Sequence of chain 9.B:
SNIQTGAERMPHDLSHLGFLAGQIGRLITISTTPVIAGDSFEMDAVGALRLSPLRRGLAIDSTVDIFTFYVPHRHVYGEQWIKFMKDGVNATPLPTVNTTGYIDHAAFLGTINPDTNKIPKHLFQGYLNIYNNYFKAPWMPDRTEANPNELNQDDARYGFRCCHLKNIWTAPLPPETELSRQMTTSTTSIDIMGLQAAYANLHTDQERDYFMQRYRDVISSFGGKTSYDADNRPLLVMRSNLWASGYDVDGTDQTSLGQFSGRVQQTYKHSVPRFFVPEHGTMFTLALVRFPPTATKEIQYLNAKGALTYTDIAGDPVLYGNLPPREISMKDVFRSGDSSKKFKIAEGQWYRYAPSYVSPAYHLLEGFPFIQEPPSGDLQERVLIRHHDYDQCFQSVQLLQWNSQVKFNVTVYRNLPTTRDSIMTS

Sequence of chain 8.D:
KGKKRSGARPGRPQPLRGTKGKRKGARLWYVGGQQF

Sequence of chain 8.B:
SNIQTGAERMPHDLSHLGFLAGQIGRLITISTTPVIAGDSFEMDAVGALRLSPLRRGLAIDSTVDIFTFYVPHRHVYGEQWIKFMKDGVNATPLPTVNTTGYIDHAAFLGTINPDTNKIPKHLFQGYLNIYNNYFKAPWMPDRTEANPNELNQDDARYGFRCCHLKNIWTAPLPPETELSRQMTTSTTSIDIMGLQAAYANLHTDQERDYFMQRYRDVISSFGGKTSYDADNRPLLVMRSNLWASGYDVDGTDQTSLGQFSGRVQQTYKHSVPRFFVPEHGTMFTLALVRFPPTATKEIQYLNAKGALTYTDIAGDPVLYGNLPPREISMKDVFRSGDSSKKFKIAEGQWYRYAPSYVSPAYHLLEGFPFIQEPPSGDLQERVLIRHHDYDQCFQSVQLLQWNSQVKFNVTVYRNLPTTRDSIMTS

Binding-site contacts:
Ligand atom P contacts residue ARG420 of chain 9.B at 2.5 Å.
Ligand atom C4' contacts residue THR5 of chain 57.B at 2.6 Å.
Ligand atom O5' contacts residue ARG28 of chain 8.D at 3.1 Å (salt-bridge).
Ligand atom C4' contacts residue ARG420 of chain 9.B at 3.4 Å.
Ligand atom OP1 contacts residue PHE211 of chain 8.B at 2.1 Å.
Ligand atom C5 contacts residue GLY26 of chain 8.D at 3.5 Å.
Ligand atom O5' contacts residue TYR31 of chain 8.D at 2.2 Å (h-bond).
Ligand atom O4' contacts residue ARG420 of chain 9.B at 3.2 Å (salt-bridge).
Ligand atom P contacts residue GLU207 of chain 8.B at 3.4 Å.
Ligand atom C3' contacts residue GLY6 of chain 57.B at 3.2 Å.
Ligand atom C8 contacts residue ARG28 of chain 8.D at 3.1 Å.
Ligand atom N6 contacts residue ALA27 of chain 8.D at 3.2 Å (h-bond).
Ligand atom O3' contacts residue ARG420 of chain 9.B at 1.7 Å (salt-bridge).
Ligand atom O4' contacts residue GLY6 of chain 57.B at 2.9 Å.
Ligand atom C5 contacts residue ALA27 of chain 8.D at 2.9 Å (hydrophobic).
Ligand atom C5 contacts residue ALA7 of chain 57.B at 2.7 Å (hydrophobic).
Ligand atom C3' contacts residue THR5 of chain 57.B at 3.2 Å.
Ligand atom OP1 contacts residue ARG420 of chain 9.B at 2.4 Å (salt-bridge).
Ligand atom C5' contacts residue TYR31 of chain 8.D at 3.0 Å (hydrophobic).
Ligand atom P contacts residue ARG28 of chain 8.D at 3.4 Å.
Ligand atom OP1 contacts residue ARG28 of chain 8.D at 2.7 Å (salt-bridge).
Ligand atom C1' contacts residue GLY6 of chain 57.B at 2.9 Å.
Ligand atom C6 contacts residue ALA7 of chain 57.B at 2.7 Å (hydrophobic).
Ligand atom C4' contacts residue GLY6 of chain 57.B at 3.1 Å.
Ligand atom N9 contacts residue ALA27 of chain 8.D at 3.1 Å.
Ligand atom C8 contacts residue ALA27 of chain 8.D at 2.0 Å (hydrophobic).
Ligand atom C5' contacts residue ARG28 of chain 8.D at 2.8 Å.
Ligand atom P contacts residue TYR31 of chain 8.D at 3.5 Å.
Ligand atom C5' contacts residue THR5 of chain 57.B at 3.1 Å.
Ligand atom N6 contacts residue GLY26 of chain 8.D at 3.1 Å.
Ligand atom O3' contacts residue THR5 of chain 57.B at 3.1 Å (h-bond).
Ligand atom N6 contacts residue ASP217 of chain 8.B at 2.8 Å (salt-bridge).
Ligand atom N7 contacts residue GLY26 of chain 8.D at 2.7 Å.
Ligand atom O5' contacts residue ARG420 of chain 9.B at 2.9 Å (salt-bridge).
Ligand atom N7 contacts residue ALA27 of chain 8.D at 1.6 Å.
Ligand atom O3' contacts residue GLY6 of chain 57.B at 2.3 Å (h-bond).
Ligand atom OP1 contacts residue THR418 of chain 9.B at 3.2 Å.
Ligand atom OP2 contacts residue GLU207 of chain 8.B at 2.0 Å (salt-bridge).
Ligand atom OP2 contacts residue ARG420 of chain 9.B at 3.4 Å (salt-bridge).
Ligand atom O3' contacts residue TYR31 of chain 8.D at 3.2 Å (h-bond).

Sequence of chain 57.B:
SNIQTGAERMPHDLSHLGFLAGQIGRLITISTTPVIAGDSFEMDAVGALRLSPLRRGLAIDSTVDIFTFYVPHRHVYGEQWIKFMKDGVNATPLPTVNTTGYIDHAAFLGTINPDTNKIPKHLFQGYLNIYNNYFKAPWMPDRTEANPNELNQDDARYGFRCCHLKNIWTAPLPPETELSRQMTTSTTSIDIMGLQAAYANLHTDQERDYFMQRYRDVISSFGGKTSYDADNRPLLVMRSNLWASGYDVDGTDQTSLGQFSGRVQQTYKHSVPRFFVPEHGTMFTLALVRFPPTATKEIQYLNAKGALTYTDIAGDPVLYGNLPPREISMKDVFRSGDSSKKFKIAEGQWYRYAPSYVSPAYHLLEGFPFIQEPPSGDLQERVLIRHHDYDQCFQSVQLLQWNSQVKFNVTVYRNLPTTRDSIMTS

The protein below binds the small molecule below.
Small molecule (SMILES): N=c1ccn([C@H]2C[C@H](O)[C@@H](CO[P](=O)(O)O[C@H]3C[C@H](n4cnc5c(N)ncnc54)O[C@@H]3CO[P](=O)(O)O[C@H]3C[C@H](n4cnc5c(N)ncnc54)O[C@@H]3CO[P](=O)(O)O[C@H]3C[C@H](n4cnc5c(N)ncnc54)O[C@@H]3COP(=O)(O)O)O2)c(=O)[nH]1